Sequence of chain 20.C:
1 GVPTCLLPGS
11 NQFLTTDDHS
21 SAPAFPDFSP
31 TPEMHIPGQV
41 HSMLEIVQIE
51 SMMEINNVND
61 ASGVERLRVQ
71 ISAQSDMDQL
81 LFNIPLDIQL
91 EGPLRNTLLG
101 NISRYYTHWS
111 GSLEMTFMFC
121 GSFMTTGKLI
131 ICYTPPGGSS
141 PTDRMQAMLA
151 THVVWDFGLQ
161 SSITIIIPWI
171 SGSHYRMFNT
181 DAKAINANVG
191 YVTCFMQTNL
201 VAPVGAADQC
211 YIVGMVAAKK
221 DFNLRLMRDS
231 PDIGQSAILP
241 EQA

Binding-site contacts:
Ligand atom F3 contacts residue MET150 of chain 20.A at 3.8 Å.
Ligand atom C1B contacts residue LEU99 of chain 20.A at 3.6 Å (hydrophobic).
Ligand atom N3A contacts residue TYR151 of chain 20.A at 3.6 Å.
Ligand atom CM2 contacts residue MET191 of chain 20.A at 3.4 Å (hydrophobic).
Ligand atom C2A contacts residue LEU226 of chain 20.A at 3.8 Å (hydrophobic).
Ligand atom O1A contacts residue LEU186 of chain 20.A at 3.7 Å.
Ligand atom C4 contacts residue THR101 of chain 20.A at 3.8 Å.
Ligand atom CM6 contacts residue ILE123 of chain 20.A at 3.8 Å (hydrophobic).
Ligand atom F1 contacts residue LEU186 of chain 20.A at 3.1 Å.
Ligand atom F2 contacts residue VAL175 of chain 20.A at 3.2 Å.
Ligand atom C3 contacts residue THR101 of chain 20.A at 3.8 Å.
Ligand atom C6B contacts residue LEU99 of chain 20.A at 3.9 Å (hydrophobic).
Ligand atom C3A contacts residue LEU226 of chain 20.A at 3.8 Å (hydrophobic).
Ligand atom C2B contacts residue LEU99 of chain 20.A at 3.4 Å (hydrophobic).
Ligand atom F3 contacts residue SER174 of chain 20.A at 3.8 Å.
Ligand atom F3 contacts residue PRO173 of chain 20.A at 2.6 Å.
Ligand atom CM2 contacts residue LEU99 of chain 20.A at 3.3 Å (hydrophobic).
Ligand atom N2 contacts residue TYR197 of chain 20.A at 3.4 Å.
Ligand atom F3 contacts residue ALA149 of chain 20.A at 3.6 Å.
Ligand atom N2 contacts residue PHE119 of chain 20.A at 3.5 Å.
Ligand atom F2 contacts residue SER174 of chain 20.A at 3.7 Å.
Ligand atom CM3 contacts residue THR101 of chain 20.A at 3.8 Å.
Ligand atom C5B contacts residue ILE123 of chain 20.A at 3.7 Å (hydrophobic).
Ligand atom C3B contacts residue ILE188 of chain 20.A at 3.5 Å (hydrophobic).
Ligand atom C3A contacts residue LEU186 of chain 20.A at 3.8 Å (hydrophobic).
Ligand atom N1A contacts residue LEU226 of chain 20.A at 3.6 Å.
Ligand atom O1 contacts residue PHE119 of chain 20.A at 3.5 Å.
Ligand atom O1A contacts residue LEU226 of chain 20.A at 3.6 Å.
Ligand atom CM6 contacts residue TRP97 of chain 20.A at 3.6 Å (hydrophobic).
Ligand atom C2B contacts residue ILE188 of chain 20.A at 3.7 Å (hydrophobic).
Ligand atom CM2 contacts residue ILE188 of chain 20.A at 3.6 Å (hydrophobic).
Ligand atom CM4 contacts residue PRO173 of chain 20.A at 3.7 Å (hydrophobic).
Ligand atom O1B contacts residue LEU99 of chain 20.A at 3.6 Å.
Ligand atom O1 contacts residue TYR197 of chain 20.A at 3.3 Å.
Ligand atom C6B contacts residue ILE123 of chain 20.A at 3.8 Å (hydrophobic).
Ligand atom CM4 contacts residue ALA149 of chain 20.A at 3.6 Å (hydrophobic).
Ligand atom CM4 contacts residue LEU186 of chain 20.A at 3.8 Å (hydrophobic).
Ligand atom C3C contacts residue THR121 of chain 20.A at 3.7 Å.
Ligand atom F2 contacts residue ALA149 of chain 20.A at 2.5 Å.
Ligand atom F3 contacts residue TYR151 of chain 20.A at 2.9 Å.

Sequence of chain 21.C:
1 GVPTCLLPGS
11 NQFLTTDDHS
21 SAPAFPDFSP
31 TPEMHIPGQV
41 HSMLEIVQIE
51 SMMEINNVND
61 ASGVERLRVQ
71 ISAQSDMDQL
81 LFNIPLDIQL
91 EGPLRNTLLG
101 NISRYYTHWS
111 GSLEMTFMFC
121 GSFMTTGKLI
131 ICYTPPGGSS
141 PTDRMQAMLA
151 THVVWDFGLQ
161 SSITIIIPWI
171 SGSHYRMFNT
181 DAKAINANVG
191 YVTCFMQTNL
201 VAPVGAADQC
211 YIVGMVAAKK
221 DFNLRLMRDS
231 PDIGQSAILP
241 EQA

A protein and the small-molecule ligand that binds it are described below.
Small molecule (SMILES): Cc1cc(CCCOc2c(C)cc(-c3noc(C(F)(F)F)n3)cc2C)on1

Sequence of chain 20.A:
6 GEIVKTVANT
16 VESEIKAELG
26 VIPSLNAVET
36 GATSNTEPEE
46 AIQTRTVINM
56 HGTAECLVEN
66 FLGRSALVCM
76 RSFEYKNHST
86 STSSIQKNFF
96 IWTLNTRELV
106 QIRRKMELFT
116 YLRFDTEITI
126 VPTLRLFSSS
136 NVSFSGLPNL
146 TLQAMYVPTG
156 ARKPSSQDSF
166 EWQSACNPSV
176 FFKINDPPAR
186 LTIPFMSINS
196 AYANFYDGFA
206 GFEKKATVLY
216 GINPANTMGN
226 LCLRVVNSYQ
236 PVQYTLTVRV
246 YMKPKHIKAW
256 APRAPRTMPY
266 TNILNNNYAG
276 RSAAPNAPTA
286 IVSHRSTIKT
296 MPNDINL